The protein below binds the small molecule below.
Small molecule (SMILES): N[C@@H](CCC(=O)O)C(=O)O

Sequence of chain 1.B:
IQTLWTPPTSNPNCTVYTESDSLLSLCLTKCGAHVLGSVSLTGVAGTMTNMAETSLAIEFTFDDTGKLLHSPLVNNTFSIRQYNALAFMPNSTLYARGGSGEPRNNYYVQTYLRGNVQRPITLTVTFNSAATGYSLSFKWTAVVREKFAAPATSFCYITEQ

Binding-site contacts:
Ligand atom CD contacts residue GLU150 of chain 1.B at 3.3 Å.
Ligand atom CA contacts residue ARG145 of chain 1.B at 4.5 Å.
Ligand atom OE1 contacts residue GLU150 of chain 1.B at 3.0 Å.
Ligand atom CB contacts residue GLY146 of chain 1.B at 3.7 Å.
Ligand atom OXT contacts residue GLY146 of chain 1.B at 2.8 Å (h-bond).
Ligand atom OE2 contacts residue GLY146 of chain 1.B at 3.4 Å (h-bond).
Ligand atom CD contacts residue GLY147 of chain 1.B at 4.0 Å.
Ligand atom CA contacts residue GLY146 of chain 1.B at 3.1 Å.
Ligand atom N contacts residue GLU150 of chain 1.B at 4.2 Å.
Ligand atom OE2 contacts residue GLY147 of chain 1.B at 3.0 Å.
Ligand atom CD contacts residue GLY146 of chain 1.B at 4.5 Å.
Ligand atom O contacts residue GLY146 of chain 1.B at 4.2 Å.
Ligand atom OE2 contacts residue ARG145 of chain 1.B at 4.4 Å.
Ligand atom CD contacts residue ALA144 of chain 1.B at 4.0 Å (hydrophobic).
Ligand atom CG contacts residue ARG145 of chain 1.B at 4.1 Å.
Ligand atom CG contacts residue ALA144 of chain 1.B at 4.2 Å (hydrophobic).
Ligand atom CB contacts residue ARG145 of chain 1.B at 3.5 Å.
Ligand atom C contacts residue GLY146 of chain 1.B at 3.2 Å.
Ligand atom OE2 contacts residue GLU150 of chain 1.B at 2.9 Å.
Ligand atom N contacts residue GLY146 of chain 1.B at 4.4 Å.
Ligand atom OE1 contacts residue ALA144 of chain 1.B at 3.9 Å.
Ligand atom OXT contacts residue ARG145 of chain 1.B at 4.0 Å.
Ligand atom OE2 contacts residue ALA144 of chain 1.B at 4.4 Å.